Binding-site contacts:
Ligand atom O5 contacts residue PHE97 of chain 1.D at 4.5 Å.
Ligand atom O4 contacts residue ARG108 of chain 1.D at 4.2 Å.
Ligand atom C4 contacts residue ASN99 of chain 1.D at 3.9 Å.
Ligand atom N2 contacts residue THR101 of chain 1.D at 3.6 Å (h-bond).
Ligand atom N2 contacts residue ARG108 of chain 1.D at 3.3 Å (salt-bridge).
Ligand atom C6 contacts residue ASN99 of chain 1.D at 3.2 Å.
Ligand atom C5 contacts residue ASN99 of chain 1.D at 3.3 Å.
Ligand atom C1 contacts residue ASN99 of chain 1.D at 1.4 Å.
Ligand atom C5 contacts residue PHE97 of chain 1.D at 4.2 Å (hydrophobic).
Ligand atom O5 contacts residue THR101 of chain 1.D at 2.8 Å (h-bond).
Ligand atom C2 contacts residue ASN99 of chain 1.D at 2.5 Å.
Ligand atom N2 contacts residue ASN99 of chain 1.D at 3.7 Å.
Ligand atom C7 contacts residue ARG108 of chain 1.D at 3.3 Å.
Ligand atom C6 contacts residue PHE97 of chain 1.D at 3.7 Å (hydrophobic).
Ligand atom O7 contacts residue THR101 of chain 1.D at 3.8 Å.
Ligand atom C8 contacts residue ARG108 of chain 1.D at 3.6 Å.
Ligand atom O7 contacts residue ARG108 of chain 1.D at 2.8 Å (salt-bridge).
Ligand atom C1 contacts residue ARG108 of chain 1.D at 4.4 Å.
Ligand atom C7 contacts residue THR101 of chain 1.D at 3.6 Å.
Ligand atom C5 contacts residue THR101 of chain 1.D at 4.2 Å.
Ligand atom O7 contacts residue ASN99 of chain 1.D at 4.1 Å.
Ligand atom C3 contacts residue ASN99 of chain 1.D at 3.2 Å.
Ligand atom C8 contacts residue THR101 of chain 1.D at 4.2 Å.
Ligand atom C1 contacts residue THR101 of chain 1.D at 2.9 Å.
Ligand atom O6 contacts residue ASN99 of chain 1.D at 4.3 Å.
Ligand atom O3 contacts residue ASN99 of chain 1.D at 3.0 Å (h-bond).
Ligand atom C7 contacts residue ASN99 of chain 1.D at 4.3 Å.
Ligand atom O5 contacts residue ASN99 of chain 1.D at 2.5 Å (h-bond).
Ligand atom O6 contacts residue PHE97 of chain 1.D at 4.3 Å.
Ligand atom C2 contacts residue THR101 of chain 1.D at 3.9 Å.

This protein binds this small molecule.
Small molecule (SMILES): CC(=O)N[C@H]1[C@H](O[C@H]2[C@H](O)[C@@H](NC(C)=O)CO[C@@H]2CO)O[C@H](CO)[C@@H](O)[C@@H]1O

Sequence of chain 1.D:
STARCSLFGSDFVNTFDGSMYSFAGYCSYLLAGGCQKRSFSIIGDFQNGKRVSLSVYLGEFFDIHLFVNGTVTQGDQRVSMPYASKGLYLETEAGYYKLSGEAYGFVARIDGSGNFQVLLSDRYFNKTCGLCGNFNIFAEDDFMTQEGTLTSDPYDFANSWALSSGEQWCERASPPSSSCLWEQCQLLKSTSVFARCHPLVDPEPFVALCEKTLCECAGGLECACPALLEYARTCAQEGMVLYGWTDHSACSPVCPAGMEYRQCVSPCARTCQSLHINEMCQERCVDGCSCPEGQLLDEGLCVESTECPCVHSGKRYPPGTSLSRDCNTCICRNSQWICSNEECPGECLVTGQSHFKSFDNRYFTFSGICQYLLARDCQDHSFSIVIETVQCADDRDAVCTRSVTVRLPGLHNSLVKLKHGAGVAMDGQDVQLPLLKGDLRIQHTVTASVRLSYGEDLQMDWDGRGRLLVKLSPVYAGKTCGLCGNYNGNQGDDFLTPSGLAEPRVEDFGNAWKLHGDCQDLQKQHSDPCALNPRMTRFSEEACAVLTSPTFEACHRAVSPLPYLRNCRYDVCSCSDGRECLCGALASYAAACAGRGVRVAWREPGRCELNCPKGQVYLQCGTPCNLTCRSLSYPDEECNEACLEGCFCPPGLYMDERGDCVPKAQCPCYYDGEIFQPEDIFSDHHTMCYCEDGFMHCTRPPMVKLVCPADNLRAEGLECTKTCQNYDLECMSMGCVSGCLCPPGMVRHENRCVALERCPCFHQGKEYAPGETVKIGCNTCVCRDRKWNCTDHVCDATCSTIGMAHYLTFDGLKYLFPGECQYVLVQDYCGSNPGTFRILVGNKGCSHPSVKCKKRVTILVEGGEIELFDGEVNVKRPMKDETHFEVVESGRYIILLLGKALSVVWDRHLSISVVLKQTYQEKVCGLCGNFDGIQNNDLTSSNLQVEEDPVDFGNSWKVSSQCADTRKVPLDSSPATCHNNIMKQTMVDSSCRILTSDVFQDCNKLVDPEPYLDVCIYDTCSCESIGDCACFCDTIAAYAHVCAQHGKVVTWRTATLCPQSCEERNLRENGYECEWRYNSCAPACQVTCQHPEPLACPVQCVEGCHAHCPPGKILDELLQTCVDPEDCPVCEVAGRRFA